Sequence of chain 2.A:
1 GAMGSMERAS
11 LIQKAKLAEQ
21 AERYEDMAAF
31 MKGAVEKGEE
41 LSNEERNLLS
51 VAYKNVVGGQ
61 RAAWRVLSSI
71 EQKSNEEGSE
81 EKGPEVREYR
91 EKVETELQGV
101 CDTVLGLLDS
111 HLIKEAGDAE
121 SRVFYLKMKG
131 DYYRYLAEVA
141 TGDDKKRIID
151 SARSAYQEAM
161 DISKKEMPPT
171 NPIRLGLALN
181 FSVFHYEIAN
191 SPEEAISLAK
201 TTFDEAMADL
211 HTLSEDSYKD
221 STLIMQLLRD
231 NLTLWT

Sequence of chain 2.B:
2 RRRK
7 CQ

Binding-site contacts:
Ligand atom C11 contacts residue CYS7 of chain 2.B at 3.7 Å (hydrophobic).
Ligand atom F1 contacts residue PHE124 of chain 2.A at 3.8 Å.
Ligand atom C10 contacts residue PHE124 of chain 2.A at 4.2 Å (hydrophobic).
Ligand atom C6 contacts residue LYS127 of chain 2.A at 4.2 Å.
Ligand atom O1 contacts residue ILE224 of chain 2.A at 3.6 Å.
Ligand atom F1 contacts residue SER50 of chain 2.A at 3.7 Å.
Ligand atom C6 contacts residue CYS7 of chain 2.B at 3.5 Å (hydrophobic).
Ligand atom C10 contacts residue CYS7 of chain 2.B at 3.8 Å (hydrophobic).
Ligand atom C5 contacts residue CYS7 of chain 2.B at 3.6 Å (hydrophobic).
Ligand atom N1 contacts residue ILE224 of chain 2.A at 4.2 Å.
Ligand atom F1 contacts residue LYS127 of chain 2.A at 4.2 Å.
Ligand atom C7 contacts residue GLY176 of chain 2.A at 4.2 Å.
Ligand atom C9 contacts residue PHE124 of chain 2.A at 3.5 Å (hydrophobic).
Ligand atom C7 contacts residue ILE173 of chain 2.A at 3.9 Å (hydrophobic).
Ligand atom C4 contacts residue CYS7 of chain 2.B at 4.3 Å (hydrophobic).
Ligand atom S1 contacts residue ILE224 of chain 2.A at 3.9 Å.
Ligand atom C10 contacts residue LYS127 of chain 2.A at 3.7 Å.
Ligand atom N1 contacts residue CYS7 of chain 2.B at 4.2 Å.
Ligand atom C2 contacts residue GLN8 of chain 2.B at 3.3 Å.
Ligand atom C3 contacts residue LEU227 of chain 2.A at 3.9 Å (hydrophobic).
Ligand atom C2 contacts residue CYS7 of chain 2.B at 3.3 Å (hydrophobic).
Ligand atom C3 contacts residue GLN8 of chain 2.B at 3.5 Å.
Ligand atom O1 contacts residue PRO172 of chain 2.A at 3.8 Å.
Ligand atom C3 contacts residue ILE224 of chain 2.A at 4.2 Å (hydrophobic).
Ligand atom C7 contacts residue CYS7 of chain 2.B at 3.5 Å (hydrophobic).
Ligand atom C9 contacts residue LYS127 of chain 2.A at 1.4 Å.
Ligand atom S1 contacts residue LEU227 of chain 2.A at 4.3 Å.
Ligand atom S1 contacts residue CYS7 of chain 2.B at 2.0 Å (h-bond).
Ligand atom C1 contacts residue ILE224 of chain 2.A at 4.1 Å (hydrophobic).
Ligand atom C6 contacts residue PRO172 of chain 2.A at 3.3 Å (hydrophobic).
Ligand atom C8 contacts residue PHE124 of chain 2.A at 4.1 Å (hydrophobic).
Ligand atom S1 contacts residue GLY176 of chain 2.A at 3.8 Å.
Ligand atom C7 contacts residue LYS127 of chain 2.A at 2.8 Å.
Ligand atom C8 contacts residue LYS127 of chain 2.A at 2.4 Å.
Ligand atom C1 contacts residue LEU223 of chain 2.A at 3.9 Å (hydrophobic).
Ligand atom C3 contacts residue CYS7 of chain 2.B at 3.0 Å (hydrophobic).
Ligand atom C6 contacts residue ILE224 of chain 2.A at 4.1 Å (hydrophobic).
Ligand atom C7 contacts residue PRO172 of chain 2.A at 3.5 Å (hydrophobic).
Ligand atom C4 contacts residue ILE224 of chain 2.A at 3.9 Å (hydrophobic).
Ligand atom C8 contacts residue CYS7 of chain 2.B at 3.7 Å (hydrophobic).

This protein binds this small molecule.
Small molecule (SMILES): CN(CCS)C(=O)c1ccc(C=O)c(F)c1